Binding-site contacts:
Ligand atom C7 contacts residue ASN347 of chain 1.K at 4.3 Å.
Ligand atom C7 contacts residue NAG1 of chain 1.SA at 3.5 Å.
Ligand atom C5 contacts residue NAG2 of chain 1.SA at 4.0 Å.
Ligand atom C5 contacts residue ASN311 of chain 1.K at 3.7 Å.
Ligand atom C4 contacts residue ASN311 of chain 1.K at 4.2 Å.
Ligand atom C6 contacts residue NAG2 of chain 1.SA at 4.0 Å.
Ligand atom C3 contacts residue ASN311 of chain 1.K at 3.6 Å.
Ligand atom C2 contacts residue NAG1 of chain 1.SA at 3.9 Å.
Ligand atom N2 contacts residue NAG1 of chain 1.SA at 4.0 Å.
Ligand atom O7 contacts residue NAG1 of chain 1.SA at 2.9 Å (h-bond).
Ligand atom C8 contacts residue ASN424 of chain 1.K at 4.5 Å.
Ligand atom O5 contacts residue ASN311 of chain 1.K at 2.4 Å (h-bond).
Ligand atom C2 contacts residue NAG2 of chain 1.SA at 4.3 Å.
Ligand atom O5 contacts residue ARG455 of chain 1.K at 3.7 Å.
Ligand atom O5 contacts residue NAG2 of chain 1.SA at 3.6 Å.
Ligand atom C8 contacts residue NAG1 of chain 1.SA at 4.4 Å.
Ligand atom C8 contacts residue ILE348 of chain 1.K at 4.0 Å (hydrophobic).
Ligand atom C1 contacts residue NAG1 of chain 1.SA at 4.4 Å.
Ligand atom O7 contacts residue ASN311 of chain 1.K at 4.0 Å.
Ligand atom C1 contacts residue ARG455 of chain 1.K at 4.2 Å.
Ligand atom C1 contacts residue NAG2 of chain 1.SA at 4.4 Å.
Ligand atom C8 contacts residue SER349 of chain 1.K at 3.5 Å.
Ligand atom N2 contacts residue GLU309 of chain 1.K at 4.0 Å.
Ligand atom N2 contacts residue ASN311 of chain 1.K at 2.7 Å (h-bond).
Ligand atom C4 contacts residue NAG2 of chain 1.SA at 3.9 Å.
Ligand atom C8 contacts residue ASN347 of chain 1.K at 3.3 Å.
Ligand atom C2 contacts residue ASN311 of chain 1.K at 2.3 Å.
Ligand atom C7 contacts residue ASN311 of chain 1.K at 3.5 Å.
Ligand atom C1 contacts residue ASN311 of chain 1.K at 1.4 Å.
Ligand atom C8 contacts residue GLU309 of chain 1.K at 3.7 Å.

A small-molecule ligand and the protein it binds are described below.
Small molecule (SMILES): CC(=O)N[C@H]1[C@H](O[C@H]2[C@H](O)[C@@H](NC(C)=O)CO[C@@H]2CO)O[C@H](CO)[C@@H](O)[C@@H]1O

Sequence of chain 1.K:
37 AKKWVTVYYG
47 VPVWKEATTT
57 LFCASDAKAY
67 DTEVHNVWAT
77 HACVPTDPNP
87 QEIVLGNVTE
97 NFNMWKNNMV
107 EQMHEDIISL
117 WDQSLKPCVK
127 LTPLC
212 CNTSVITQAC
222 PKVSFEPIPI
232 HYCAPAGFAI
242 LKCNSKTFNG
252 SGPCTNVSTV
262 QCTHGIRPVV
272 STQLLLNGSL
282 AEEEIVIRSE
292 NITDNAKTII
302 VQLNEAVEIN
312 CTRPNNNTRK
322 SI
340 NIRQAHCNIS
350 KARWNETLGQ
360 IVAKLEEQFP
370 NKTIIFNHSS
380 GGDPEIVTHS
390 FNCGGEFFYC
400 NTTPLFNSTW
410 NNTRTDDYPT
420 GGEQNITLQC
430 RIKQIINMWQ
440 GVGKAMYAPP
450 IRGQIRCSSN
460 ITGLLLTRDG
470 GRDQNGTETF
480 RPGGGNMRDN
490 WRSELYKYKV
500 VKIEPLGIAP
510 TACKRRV